Binding-site contacts:
Ligand atom N10 contacts residue PHE130 of chain 1.A at 3.5 Å.
Ligand atom N15 contacts residue HIS96 of chain 1.A at 3.2 Å (h-bond).
Ligand atom S12 contacts residue THR198 of chain 1.A at 3.9 Å.
Ligand atom N07 contacts residue GOL1 of chain 1.D at 3.6 Å.
Ligand atom C03 contacts residue GLN92 of chain 1.A at 3.6 Å.
Ligand atom C19 contacts residue ILE91 of chain 1.A at 4.0 Å (hydrophobic).
Ligand atom C04 contacts residue GLN92 of chain 1.A at 4.0 Å.
Ligand atom O13 contacts residue ZN1 of chain 1.B at 3.0 Å.
Ligand atom C05 contacts residue HIS94 of chain 1.A at 4.0 Å.
Ligand atom O14 contacts residue LEU197 of chain 1.A at 3.5 Å.
Ligand atom C01 contacts residue GOL1 of chain 1.D at 3.7 Å.
Ligand atom C04 contacts residue VAL121 of chain 1.A at 4.0 Å (hydrophobic).
Ligand atom S12 contacts residue HIS119 of chain 1.A at 4.0 Å.
Ligand atom C04 contacts residue HIS94 of chain 1.A at 3.8 Å.
Ligand atom O13 contacts residue VAL142 of chain 1.A at 3.9 Å.
Ligand atom S12 contacts residue HIS94 of chain 1.A at 3.8 Å.
Ligand atom O13 contacts residue HIS119 of chain 1.A at 3.5 Å (h-bond).
Ligand atom N15 contacts residue HIS94 of chain 1.A at 3.2 Å (h-bond).
Ligand atom O14 contacts residue THR198 of chain 1.A at 3.2 Å (h-bond).
Ligand atom O13 contacts residue VAL121 of chain 1.A at 3.7 Å.
Ligand atom S12 contacts residue ZN1 of chain 1.B at 3.0 Å.
Ligand atom C01 contacts residue THR199 of chain 1.A at 3.1 Å.
Ligand atom O13 contacts residue HIS94 of chain 1.A at 3.2 Å.
Ligand atom C16 contacts residue GLN92 of chain 1.A at 3.4 Å.
Ligand atom C11 contacts residue PHE130 of chain 1.A at 3.3 Å (hydrophobic).
Ligand atom C03 contacts residue GOL1 of chain 1.D at 3.5 Å.
Ligand atom C02 contacts residue GOL1 of chain 1.D at 3.5 Å.
Ligand atom N15 contacts residue HIS119 of chain 1.A at 3.4 Å (h-bond).
Ligand atom C11 contacts residue GOL1 of chain 1.D at 3.9 Å.
Ligand atom C11 contacts residue GLN92 of chain 1.A at 3.8 Å.
Ligand atom O14 contacts residue ZN1 of chain 1.B at 4.0 Å.
Ligand atom N15 contacts residue THR198 of chain 1.A at 2.8 Å (h-bond).
Ligand atom C18 contacts residue GLN92 of chain 1.A at 3.7 Å.
Ligand atom N15 contacts residue ZN1 of chain 1.B at 1.9 Å.
Ligand atom C06 contacts residue THR199 of chain 1.A at 3.4 Å.
Ligand atom O14 contacts residue TRP208 of chain 1.A at 3.5 Å.
Ligand atom C08 contacts residue GOL1 of chain 1.D at 3.8 Å.
Ligand atom C19 contacts residue GLU69 of chain 1.A at 3.7 Å.
Ligand atom C06 contacts residue LEU197 of chain 1.A at 4.0 Å (hydrophobic).
Ligand atom C05 contacts residue LEU197 of chain 1.A at 4.0 Å (hydrophobic).

The small molecule below binds the protein below.
Small molecule (SMILES): CCCCNCC(=O)Nc1ccc(S(N)(=O)=O)cc1

Sequence of chain 1.A:
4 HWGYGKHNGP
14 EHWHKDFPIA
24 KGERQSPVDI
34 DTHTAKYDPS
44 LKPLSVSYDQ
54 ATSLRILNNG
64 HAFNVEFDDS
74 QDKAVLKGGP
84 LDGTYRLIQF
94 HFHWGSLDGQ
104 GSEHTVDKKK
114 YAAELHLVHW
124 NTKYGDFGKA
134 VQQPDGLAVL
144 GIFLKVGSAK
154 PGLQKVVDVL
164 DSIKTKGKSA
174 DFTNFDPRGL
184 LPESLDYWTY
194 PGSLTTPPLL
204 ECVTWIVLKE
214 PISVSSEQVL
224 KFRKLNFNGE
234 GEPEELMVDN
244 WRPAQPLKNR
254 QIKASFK